Binding-site contacts:
Ligand atom C1 contacts residue THR255 of chain 1.A at 3.5 Å.
Ligand atom C8 contacts residue THR239 of chain 1.A at 3.5 Å.
Ligand atom O5 contacts residue THR255 of chain 1.A at 3.8 Å.
Ligand atom C2 contacts residue THR255 of chain 1.A at 4.5 Å.
Ligand atom C7 contacts residue ASN253 of chain 1.A at 3.5 Å.
Ligand atom C3 contacts residue ASN253 of chain 1.A at 3.8 Å.
Ligand atom C5 contacts residue ASN253 of chain 1.A at 3.6 Å.
Ligand atom C5 contacts residue THR255 of chain 1.A at 3.9 Å.
Ligand atom C7 contacts residue MET240 of chain 1.A at 4.4 Å (hydrophobic).
Ligand atom C2 contacts residue ASN253 of chain 1.A at 2.5 Å.
Ligand atom O7 contacts residue MET240 of chain 1.A at 4.3 Å.
Ligand atom O5 contacts residue ASN253 of chain 1.A at 2.3 Å (h-bond).
Ligand atom O7 contacts residue ASN253 of chain 1.A at 3.6 Å.
Ligand atom C1 contacts residue ASN253 of chain 1.A at 1.4 Å.
Ligand atom N2 contacts residue ASN253 of chain 1.A at 3.0 Å (h-bond).
Ligand atom C8 contacts residue MET240 of chain 1.A at 3.8 Å (hydrophobic).
Ligand atom C4 contacts residue ASN253 of chain 1.A at 4.2 Å.

Sequence of chain 1.A:
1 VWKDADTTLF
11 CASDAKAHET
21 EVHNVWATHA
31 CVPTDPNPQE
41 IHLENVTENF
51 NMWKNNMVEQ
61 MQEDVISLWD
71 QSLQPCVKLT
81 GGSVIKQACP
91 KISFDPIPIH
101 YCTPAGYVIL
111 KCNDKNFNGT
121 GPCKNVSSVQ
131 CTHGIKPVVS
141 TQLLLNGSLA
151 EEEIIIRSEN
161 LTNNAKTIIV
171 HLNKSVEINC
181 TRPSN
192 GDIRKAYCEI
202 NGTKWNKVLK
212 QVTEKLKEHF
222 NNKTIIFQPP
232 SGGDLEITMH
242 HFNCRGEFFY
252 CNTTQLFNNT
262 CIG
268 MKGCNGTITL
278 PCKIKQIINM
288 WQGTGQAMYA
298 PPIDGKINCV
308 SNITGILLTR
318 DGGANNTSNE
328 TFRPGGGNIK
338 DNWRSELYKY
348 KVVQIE

This protein binds this small molecule.
Small molecule (SMILES): CC(=O)N[C@@H]1[C@@H](O)[C@H](O)[C@@H](CO)O[C@H]1O